Binding-site contacts:
Ligand atom C7 contacts residue PRO31 of chain 57.B at 3.2 Å (hydrophobic).
Ligand atom O7 contacts residue SER71 of chain 57.B at 4.4 Å.
Ligand atom O5 contacts residue ARG33 of chain 57.B at 4.3 Å.
Ligand atom C4 contacts residue ASN70 of chain 57.B at 4.2 Å.
Ligand atom C3 contacts residue ASN70 of chain 57.B at 3.8 Å.
Ligand atom C2 contacts residue PRO31 of chain 57.B at 4.0 Å (hydrophobic).
Ligand atom C6 contacts residue ARG33 of chain 57.B at 3.7 Å.
Ligand atom N2 contacts residue PRO31 of chain 57.B at 2.8 Å (h-bond).
Ligand atom C1 contacts residue ASN70 of chain 57.B at 1.4 Å.
Ligand atom N2 contacts residue ASN70 of chain 57.B at 2.9 Å (h-bond).
Ligand atom O5 contacts residue ASN70 of chain 57.B at 2.4 Å (h-bond).
Ligand atom C5 contacts residue ARG33 of chain 57.B at 3.9 Å.
Ligand atom O7 contacts residue PRO31 of chain 57.B at 3.0 Å (h-bond).
Ligand atom O6 contacts residue ARG33 of chain 57.B at 3.0 Å (salt-bridge).
Ligand atom C7 contacts residue ASN70 of chain 57.B at 3.4 Å.
Ligand atom C2 contacts residue ASN70 of chain 57.B at 2.5 Å.
Ligand atom C3 contacts residue PRO31 of chain 57.B at 4.1 Å (hydrophobic).
Ligand atom C5 contacts residue ASN70 of chain 57.B at 3.7 Å.
Ligand atom C8 contacts residue ASN70 of chain 57.B at 3.9 Å.
Ligand atom O7 contacts residue ASN70 of chain 57.B at 3.5 Å (h-bond).
Ligand atom C1 contacts residue ARG33 of chain 57.B at 4.1 Å.
Ligand atom O3 contacts residue PRO31 of chain 57.B at 4.2 Å.
Ligand atom N2 contacts residue ASN32 of chain 57.B at 4.2 Å.

Sequence of chain 57.B:
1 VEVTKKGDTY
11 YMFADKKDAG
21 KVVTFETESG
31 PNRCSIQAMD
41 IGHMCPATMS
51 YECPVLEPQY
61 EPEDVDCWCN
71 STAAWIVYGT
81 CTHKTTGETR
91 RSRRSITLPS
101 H

A small-molecule ligand and the protein it binds are described below.
Small molecule (SMILES): CC(=O)N[C@@H]1[C@@H](O)[C@H](O)[C@@H](CO)O[C@H]1O